Sequence of chain 1.A:
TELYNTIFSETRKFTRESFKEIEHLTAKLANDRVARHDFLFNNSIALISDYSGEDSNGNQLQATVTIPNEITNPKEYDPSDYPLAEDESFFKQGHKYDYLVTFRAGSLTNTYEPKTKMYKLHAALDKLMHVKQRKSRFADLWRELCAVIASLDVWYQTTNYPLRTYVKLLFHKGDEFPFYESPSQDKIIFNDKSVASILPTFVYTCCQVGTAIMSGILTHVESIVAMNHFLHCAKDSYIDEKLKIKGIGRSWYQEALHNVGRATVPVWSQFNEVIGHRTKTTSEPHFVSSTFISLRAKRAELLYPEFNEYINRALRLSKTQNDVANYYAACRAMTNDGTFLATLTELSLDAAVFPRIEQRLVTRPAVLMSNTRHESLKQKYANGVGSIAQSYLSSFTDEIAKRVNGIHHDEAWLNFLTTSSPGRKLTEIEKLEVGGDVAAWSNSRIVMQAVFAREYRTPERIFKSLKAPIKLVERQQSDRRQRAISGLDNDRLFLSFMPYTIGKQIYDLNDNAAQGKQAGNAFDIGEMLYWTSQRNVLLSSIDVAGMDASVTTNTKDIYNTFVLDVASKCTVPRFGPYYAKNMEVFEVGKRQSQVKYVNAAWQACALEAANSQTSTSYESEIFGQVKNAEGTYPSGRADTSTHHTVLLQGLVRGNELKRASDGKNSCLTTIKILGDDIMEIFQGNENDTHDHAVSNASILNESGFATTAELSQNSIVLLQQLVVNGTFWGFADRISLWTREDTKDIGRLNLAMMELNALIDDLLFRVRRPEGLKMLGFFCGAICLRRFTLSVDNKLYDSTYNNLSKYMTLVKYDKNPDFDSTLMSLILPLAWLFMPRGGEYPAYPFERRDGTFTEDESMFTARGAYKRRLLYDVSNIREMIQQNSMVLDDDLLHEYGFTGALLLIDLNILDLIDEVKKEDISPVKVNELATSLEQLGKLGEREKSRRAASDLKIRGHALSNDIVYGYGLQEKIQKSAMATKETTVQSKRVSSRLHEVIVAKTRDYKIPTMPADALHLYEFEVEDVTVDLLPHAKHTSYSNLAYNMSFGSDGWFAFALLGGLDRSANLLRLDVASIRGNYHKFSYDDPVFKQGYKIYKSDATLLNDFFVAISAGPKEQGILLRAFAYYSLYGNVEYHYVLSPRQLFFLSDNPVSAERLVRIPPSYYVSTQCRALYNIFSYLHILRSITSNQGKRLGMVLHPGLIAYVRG

Binding-site contacts:
Ligand atom O1A contacts residue MG1 of chain 1.F at 2.1 Å.
Ligand atom PA contacts residue ARG487 of chain 1.A at 3.6 Å.
Ligand atom O2B contacts residue MET551 of chain 1.A at 3.6 Å (h-bond).
Ligand atom O6 contacts residue ARG479 of chain 1.A at 2.8 Å (salt-bridge).
Ligand atom C5' contacts residue LYS521 of chain 1.A at 3.5 Å.
Ligand atom O5' contacts residue LYS521 of chain 1.A at 3.6 Å (salt-bridge).
Ligand atom C8 contacts residue ARG479 of chain 1.A at 3.7 Å.
Ligand atom O6 contacts residue ILE489 of chain 1.A at 3.4 Å.
Ligand atom PB contacts residue MG1 of chain 1.G at 3.4 Å.
Ligand atom O2' contacts residue THR644 of chain 1.A at 3.6 Å (h-bond).
Ligand atom C5' contacts residue ARG487 of chain 1.A at 3.5 Å.
Ligand atom C8 contacts residue ARG487 of chain 1.A at 3.7 Å.
Ligand atom PA contacts residue MG1 of chain 1.F at 3.4 Å.
Ligand atom O2A contacts residue ARG484 of chain 1.A at 3.6 Å (salt-bridge).
Ligand atom C5' contacts residue ASP680 of chain 1.A at 3.4 Å.
Ligand atom O2B contacts residue GLY550 of chain 1.A at 3.6 Å.
Ligand atom O3' contacts residue ASP552 of chain 1.A at 3.2 Å.
Ligand atom N1 contacts residue ILE489 of chain 1.A at 3.6 Å.
Ligand atom PA contacts residue ASP680 of chain 1.A at 3.6 Å.
Ligand atom O3' contacts residue HIS648 of chain 1.A at 3.5 Å (h-bond).
Ligand atom N3 contacts residue SER639 of chain 1.A at 3.5 Å (h-bond).
Ligand atom O1G contacts residue GLY550 of chain 1.A at 3.6 Å.
Ligand atom OP2 contacts residue LYS521 of chain 1.A at 2.6 Å (salt-bridge).
Ligand atom C3' contacts residue ARG487 of chain 1.A at 3.3 Å.
Ligand atom O2' contacts residue ARG484 of chain 1.A at 2.8 Å (salt-bridge).
Ligand atom N7 contacts residue ARG487 of chain 1.A at 3.6 Å (salt-bridge).
Ligand atom N2 contacts residue SER639 of chain 1.A at 2.2 Å (h-bond).
Ligand atom O3A contacts residue ASP680 of chain 1.A at 3.0 Å (salt-bridge).
Ligand atom O2B contacts residue ARG487 of chain 1.A at 3.7 Å.
Ligand atom O5' contacts residue ARG487 of chain 1.A at 3.4 Å (salt-bridge).
Ligand atom C2 contacts residue SER639 of chain 1.A at 3.2 Å.
Ligand atom O3A contacts residue MG1 of chain 1.G at 2.6 Å.
Ligand atom O3B contacts residue MG1 of chain 1.G at 3.4 Å.
Ligand atom O1B contacts residue ARG487 of chain 1.A at 2.5 Å (salt-bridge).
Ligand atom O2A contacts residue ARG487 of chain 1.A at 2.8 Å (salt-bridge).
Ligand atom P contacts residue LYS521 of chain 1.A at 3.3 Å.
Ligand atom O5' contacts residue ASP680 of chain 1.A at 3.6 Å.
Ligand atom N7 contacts residue ARG479 of chain 1.A at 3.1 Å (salt-bridge).
Ligand atom O1A contacts residue ASP680 of chain 1.A at 3.2 Å (salt-bridge).
Ligand atom O3B contacts residue GLY550 of chain 1.A at 3.1 Å (h-bond).

The small molecule below binds the protein below.
Small molecule (SMILES): Nc1nc2c(ncn2[C@@H]2O[C@H](CO[P](=O)(O)O[P](=O)(O)OP(=O)(O)O)[C@@H](O)[C@H]2O)c(=O)[nH]1.Nc1ncnc2c1ncn2[C@@H]1O[C@H](COP(=O)=O)[C@@H](O)[C@H]1O